The protein below binds the small molecule below.
Small molecule (SMILES): COc1cc(C)c2nc3[nH]nc(C)c3c(N3CCNCC3)c2c1

Binding-site contacts:
Ligand atom C19 contacts residue ILE259 of chain 1.A at 3.6 Å (hydrophobic).
Ligand atom C2 contacts residue LEU242 of chain 1.A at 3.7 Å (hydrophobic).
Ligand atom C23 contacts residue GLN293 of chain 1.A at 3.5 Å.
Ligand atom C9 contacts residue PHE296 of chain 1.A at 3.9 Å (hydrophobic).
Ligand atom C20 contacts residue PHE296 of chain 1.A at 4.1 Å (hydrophobic).
Ligand atom C10 contacts residue GLN293 of chain 1.A at 4.0 Å.
Ligand atom C2 contacts residue PHE296 of chain 1.A at 3.6 Å (hydrophobic).
Ligand atom C9 contacts residue ILE259 of chain 1.A at 4.2 Å (hydrophobic).
Ligand atom C6 contacts residue ILE259 of chain 1.A at 4.0 Å (hydrophobic).
Ligand atom C6 contacts residue PHE263 of chain 1.A at 3.7 Å (hydrophobic).
Ligand atom C13 contacts residue PHE296 of chain 1.A at 4.1 Å (hydrophobic).
Ligand atom C23 contacts residue GLY292 of chain 1.A at 3.5 Å.
Ligand atom C12 contacts residue GLN293 of chain 1.A at 3.7 Å.
Ligand atom C16 contacts residue PHE263 of chain 1.A at 4.0 Å (hydrophobic).
Ligand atom C23 contacts residue TYR260 of chain 1.A at 3.7 Å (hydrophobic).
Ligand atom C3 contacts residue PO41 of chain 1.F at 3.9 Å.
Ligand atom C5 contacts residue PO41 of chain 1.F at 3.0 Å.
Ligand atom N18 contacts residue VAL245 of chain 1.A at 3.8 Å.
Ligand atom C15 contacts residue GLN293 of chain 1.A at 4.2 Å.
Ligand atom C11 contacts residue PHE296 of chain 1.A at 3.8 Å (hydrophobic).
Ligand atom C13 contacts residue ILE259 of chain 1.A at 3.5 Å (hydrophobic).
Ligand atom O21 contacts residue MET280 of chain 1.A at 4.0 Å.
Ligand atom C19 contacts residue SER244 of chain 1.A at 4.0 Å.
Ligand atom N17 contacts residue GLN293 of chain 1.A at 3.1 Å (h-bond).
Ligand atom N18 contacts residue ILE259 of chain 1.A at 3.5 Å.
Ligand atom N17 contacts residue ILE259 of chain 1.A at 4.1 Å.
Ligand atom N17 contacts residue PHE296 of chain 1.A at 4.1 Å.
Ligand atom C7 contacts residue PHE296 of chain 1.A at 3.8 Å (hydrophobic).
Ligand atom N14 contacts residue GLN293 of chain 1.A at 3.0 Å (h-bond).
Ligand atom C10 contacts residue PHE296 of chain 1.A at 3.6 Å (hydrophobic).
Ligand atom C3 contacts residue LEU242 of chain 1.A at 3.4 Å (hydrophobic).
Ligand atom C8 contacts residue PHE263 of chain 1.A at 4.2 Å (hydrophobic).
Ligand atom N14 contacts residue PHE296 of chain 1.A at 3.6 Å.
Ligand atom C11 contacts residue PHE263 of chain 1.A at 3.8 Å (hydrophobic).
Ligand atom N4 contacts residue PO41 of chain 1.F at 3.0 Å (h-bond).
Ligand atom C12 contacts residue PHE296 of chain 1.A at 3.8 Å (hydrophobic).
Ligand atom C19 contacts residue TYR91 of chain 1.A at 4.0 Å (hydrophobic).
Ligand atom C23 contacts residue PHE296 of chain 1.A at 3.8 Å (hydrophobic).
Ligand atom C15 contacts residue PHE296 of chain 1.A at 3.8 Å (hydrophobic).
Ligand atom C8 contacts residue PHE296 of chain 1.A at 3.6 Å (hydrophobic).

Sequence of chain 1.A:
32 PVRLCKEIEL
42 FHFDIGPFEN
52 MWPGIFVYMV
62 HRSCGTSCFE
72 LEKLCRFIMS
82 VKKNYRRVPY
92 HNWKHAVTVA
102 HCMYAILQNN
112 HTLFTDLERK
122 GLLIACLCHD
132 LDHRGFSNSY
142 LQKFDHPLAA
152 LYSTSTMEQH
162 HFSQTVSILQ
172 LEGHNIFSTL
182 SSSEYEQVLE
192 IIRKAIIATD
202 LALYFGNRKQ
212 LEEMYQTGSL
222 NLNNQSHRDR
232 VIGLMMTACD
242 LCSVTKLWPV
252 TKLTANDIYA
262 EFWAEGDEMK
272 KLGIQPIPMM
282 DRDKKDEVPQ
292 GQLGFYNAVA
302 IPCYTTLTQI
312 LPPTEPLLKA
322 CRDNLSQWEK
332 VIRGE